Sequence of chain 1.C:
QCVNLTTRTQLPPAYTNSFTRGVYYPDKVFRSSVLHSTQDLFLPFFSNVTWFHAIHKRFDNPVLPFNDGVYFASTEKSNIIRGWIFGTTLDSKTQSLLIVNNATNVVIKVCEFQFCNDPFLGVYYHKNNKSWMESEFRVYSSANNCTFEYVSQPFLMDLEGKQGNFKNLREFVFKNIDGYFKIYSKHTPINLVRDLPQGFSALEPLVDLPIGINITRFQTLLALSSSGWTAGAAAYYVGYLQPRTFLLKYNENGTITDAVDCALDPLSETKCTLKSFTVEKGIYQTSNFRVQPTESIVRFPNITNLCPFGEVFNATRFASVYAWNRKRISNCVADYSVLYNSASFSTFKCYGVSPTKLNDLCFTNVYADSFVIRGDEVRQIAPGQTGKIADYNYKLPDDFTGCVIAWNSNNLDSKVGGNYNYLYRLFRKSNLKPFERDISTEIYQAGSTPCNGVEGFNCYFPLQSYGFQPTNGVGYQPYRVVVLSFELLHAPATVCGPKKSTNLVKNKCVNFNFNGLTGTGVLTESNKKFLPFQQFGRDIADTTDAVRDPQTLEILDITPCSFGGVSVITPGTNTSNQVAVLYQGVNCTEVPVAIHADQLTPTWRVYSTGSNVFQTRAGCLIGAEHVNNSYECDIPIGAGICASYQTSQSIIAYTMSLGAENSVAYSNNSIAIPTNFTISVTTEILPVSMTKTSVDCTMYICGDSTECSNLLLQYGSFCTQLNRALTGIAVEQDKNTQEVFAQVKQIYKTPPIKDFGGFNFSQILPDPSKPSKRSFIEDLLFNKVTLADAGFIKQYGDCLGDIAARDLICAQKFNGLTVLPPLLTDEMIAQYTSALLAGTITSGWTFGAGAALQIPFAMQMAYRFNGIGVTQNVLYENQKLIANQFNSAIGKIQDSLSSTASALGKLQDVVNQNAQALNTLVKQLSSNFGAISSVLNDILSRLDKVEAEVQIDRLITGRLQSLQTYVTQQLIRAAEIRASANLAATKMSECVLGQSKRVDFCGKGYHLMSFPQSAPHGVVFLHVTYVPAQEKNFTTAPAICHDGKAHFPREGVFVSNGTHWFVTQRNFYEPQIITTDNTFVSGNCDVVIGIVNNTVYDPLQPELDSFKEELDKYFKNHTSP

A protein and the small-molecule ligand that binds it are described below.
Small molecule (SMILES): CC(=O)N[C@H]1[C@H](O[C@H]2[C@H](O)[C@@H](NC(C)=O)CO[C@@H]2CO)O[C@H](CO)[C@@H](O[C@H]2O[C@H](CO)[C@@H](O)[C@H](O)[C@@H]2O)[C@@H]1O

Binding-site contacts:
Ligand atom C7 contacts residue ARG457 of chain 1.B at 3.9 Å.
Ligand atom C4 contacts residue ASN234 of chain 1.C at 4.2 Å.
Ligand atom O7 contacts residue SER459 of chain 1.B at 4.3 Å.
Ligand atom O5 contacts residue THR108 of chain 1.C at 3.1 Å (h-bond).
Ligand atom C8 contacts residue GLU465 of chain 1.B at 2.7 Å.
Ligand atom O3 contacts residue SER459 of chain 1.B at 4.1 Å.
Ligand atom C8 contacts residue THR236 of chain 1.C at 3.6 Å.
Ligand atom C6 contacts residue THR108 of chain 1.C at 3.8 Å.
Ligand atom C1 contacts residue THR108 of chain 1.C at 4.0 Å.
Ligand atom O7 contacts residue ARG457 of chain 1.B at 3.0 Å (salt-bridge).
Ligand atom C8 contacts residue ASN234 of chain 1.C at 4.2 Å.
Ligand atom O5 contacts residue ASN234 of chain 1.C at 2.3 Å (h-bond).
Ligand atom O5 contacts residue THR236 of chain 1.C at 3.0 Å (h-bond).
Ligand atom C5 contacts residue THR108 of chain 1.C at 4.1 Å.
Ligand atom C1 contacts residue ASN234 of chain 1.C at 1.3 Å.
Ligand atom C1 contacts residue THR236 of chain 1.C at 3.3 Å.
Ligand atom C3 contacts residue ASN234 of chain 1.C at 3.7 Å.
Ligand atom C5 contacts residue THR236 of chain 1.C at 3.3 Å.
Ligand atom C5 contacts residue ASN234 of chain 1.C at 3.5 Å.
Ligand atom C8 contacts residue LYS462 of chain 1.B at 3.5 Å.
Ligand atom O7 contacts residue ASN234 of chain 1.C at 3.8 Å.
Ligand atom O6 contacts residue THR108 of chain 1.C at 3.4 Å (h-bond).
Ligand atom O7 contacts residue GLU465 of chain 1.B at 3.2 Å (salt-bridge).
Ligand atom C2 contacts residue ASN234 of chain 1.C at 2.5 Å.
Ligand atom N2 contacts residue LYS462 of chain 1.B at 4.3 Å.
Ligand atom C6 contacts residue THR236 of chain 1.C at 3.7 Å.
Ligand atom C7 contacts residue ASN234 of chain 1.C at 3.5 Å.
Ligand atom C8 contacts residue ARG457 of chain 1.B at 4.4 Å.
Ligand atom O6 contacts residue THR236 of chain 1.C at 4.5 Å.
Ligand atom C7 contacts residue GLU465 of chain 1.B at 3.5 Å.
Ligand atom C7 contacts residue THR236 of chain 1.C at 4.5 Å.
Ligand atom N2 contacts residue ASN234 of chain 1.C at 2.9 Å (h-bond).

Sequence of chain 1.B:
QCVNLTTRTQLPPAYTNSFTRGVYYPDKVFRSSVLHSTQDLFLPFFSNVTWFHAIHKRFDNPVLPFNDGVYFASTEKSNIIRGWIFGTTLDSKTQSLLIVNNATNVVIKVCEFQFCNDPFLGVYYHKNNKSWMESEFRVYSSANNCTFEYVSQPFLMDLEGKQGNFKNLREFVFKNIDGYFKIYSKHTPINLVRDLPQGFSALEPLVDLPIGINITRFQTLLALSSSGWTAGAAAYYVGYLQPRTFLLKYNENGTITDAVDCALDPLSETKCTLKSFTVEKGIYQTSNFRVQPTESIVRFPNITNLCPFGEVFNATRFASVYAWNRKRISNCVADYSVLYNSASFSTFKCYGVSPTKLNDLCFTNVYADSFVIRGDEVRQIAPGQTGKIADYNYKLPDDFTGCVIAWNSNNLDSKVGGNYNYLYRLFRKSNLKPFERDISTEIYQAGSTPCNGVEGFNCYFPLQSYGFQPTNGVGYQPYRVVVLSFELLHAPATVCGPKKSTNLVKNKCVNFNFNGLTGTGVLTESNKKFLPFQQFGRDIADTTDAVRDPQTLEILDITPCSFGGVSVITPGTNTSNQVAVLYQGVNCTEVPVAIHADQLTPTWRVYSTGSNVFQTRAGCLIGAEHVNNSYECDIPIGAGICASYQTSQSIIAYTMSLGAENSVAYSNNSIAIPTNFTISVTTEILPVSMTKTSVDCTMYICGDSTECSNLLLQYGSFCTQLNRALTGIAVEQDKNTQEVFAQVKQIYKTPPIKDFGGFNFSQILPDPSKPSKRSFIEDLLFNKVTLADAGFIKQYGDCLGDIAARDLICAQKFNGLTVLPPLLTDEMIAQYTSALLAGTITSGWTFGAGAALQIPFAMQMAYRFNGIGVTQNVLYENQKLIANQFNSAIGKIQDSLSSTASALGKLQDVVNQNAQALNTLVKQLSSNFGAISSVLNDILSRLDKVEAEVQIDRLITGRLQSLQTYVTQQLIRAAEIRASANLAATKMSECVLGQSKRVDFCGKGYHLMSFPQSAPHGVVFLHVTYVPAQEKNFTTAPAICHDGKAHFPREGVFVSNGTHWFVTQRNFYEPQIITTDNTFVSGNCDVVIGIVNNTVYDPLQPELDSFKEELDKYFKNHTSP